Binding-site contacts:
Ligand atom C6 contacts residue ASN19 of chain 21.Q at 4.0 Å.
Ligand atom C8 contacts residue TYR17 of chain 21.Q at 4.3 Å (hydrophobic).
Ligand atom N2 contacts residue ASN19 of chain 21.Q at 4.1 Å.
Ligand atom C2 contacts residue ASN19 of chain 21.Q at 3.4 Å.
Ligand atom C5 contacts residue ASN19 of chain 21.Q at 3.3 Å.
Ligand atom C3 contacts residue ASN19 of chain 21.Q at 4.4 Å.
Ligand atom O5 contacts residue ASN19 of chain 21.Q at 2.1 Å (h-bond).
Ligand atom C1 contacts residue ASN19 of chain 21.Q at 1.9 Å.
Ligand atom O6 contacts residue ASN19 of chain 21.Q at 4.3 Å.
Ligand atom C4 contacts residue ASN19 of chain 21.Q at 4.5 Å.

This small molecule binds to this protein.
Small molecule (SMILES): CC(=O)N[C@H]1[C@H](O[C@H]2[C@H](O)[C@@H](NC(C)=O)CO[C@@H]2CO)O[C@H](CO)[C@@H](O)[C@@H]1O

Sequence of chain 21.Q:
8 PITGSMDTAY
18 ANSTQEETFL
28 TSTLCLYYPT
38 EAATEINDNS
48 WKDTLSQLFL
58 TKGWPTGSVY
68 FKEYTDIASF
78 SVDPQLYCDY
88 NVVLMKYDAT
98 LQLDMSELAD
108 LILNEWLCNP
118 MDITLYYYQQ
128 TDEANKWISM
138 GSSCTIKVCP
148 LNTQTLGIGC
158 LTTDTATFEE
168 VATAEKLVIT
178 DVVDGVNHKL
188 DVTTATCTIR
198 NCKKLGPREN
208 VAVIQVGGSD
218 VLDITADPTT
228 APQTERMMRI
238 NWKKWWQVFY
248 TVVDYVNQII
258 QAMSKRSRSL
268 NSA